Sequence of chain 1.D:
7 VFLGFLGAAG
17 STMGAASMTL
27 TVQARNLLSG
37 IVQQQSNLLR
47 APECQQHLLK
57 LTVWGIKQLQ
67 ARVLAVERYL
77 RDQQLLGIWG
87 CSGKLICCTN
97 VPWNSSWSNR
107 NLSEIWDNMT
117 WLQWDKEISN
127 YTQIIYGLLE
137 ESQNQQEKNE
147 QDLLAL

The protein below binds the small molecule below.
Small molecule (SMILES): CC(=O)N[C@H]1[C@H](O[C@H]2[C@H](O)[C@@H](NC(C)=O)CO[C@@H]2CO)O[C@H](CO)[C@@H](O)[C@@H]1O

Binding-site contacts:
Ligand atom C4 contacts residue ASN58 of chain 1.A at 4.3 Å.
Ligand atom C5 contacts residue ASN58 of chain 1.A at 3.8 Å.
Ligand atom C2 contacts residue ASN58 of chain 1.A at 2.5 Å.
Ligand atom O7 contacts residue ASN58 of chain 1.A at 4.3 Å.
Ligand atom C3 contacts residue ASN58 of chain 1.A at 3.9 Å.
Ligand atom C8 contacts residue SER17 of chain 1.D at 4.2 Å.
Ligand atom C7 contacts residue SER17 of chain 1.D at 4.1 Å.
Ligand atom C8 contacts residue GLU57 of chain 1.A at 3.8 Å.
Ligand atom C1 contacts residue ASN58 of chain 1.A at 1.5 Å.
Ligand atom O7 contacts residue SER17 of chain 1.D at 3.3 Å (h-bond).
Ligand atom C7 contacts residue GLU57 of chain 1.A at 4.2 Å.
Ligand atom C8 contacts residue GLY13 of chain 1.D at 4.2 Å.
Ligand atom C7 contacts residue ASN58 of chain 1.A at 3.8 Å.
Ligand atom O5 contacts residue ASN58 of chain 1.A at 2.4 Å (h-bond).
Ligand atom N2 contacts residue ASN58 of chain 1.A at 2.9 Å (h-bond).
Ligand atom N2 contacts residue GLU57 of chain 1.A at 3.7 Å.

Sequence of chain 1.A:
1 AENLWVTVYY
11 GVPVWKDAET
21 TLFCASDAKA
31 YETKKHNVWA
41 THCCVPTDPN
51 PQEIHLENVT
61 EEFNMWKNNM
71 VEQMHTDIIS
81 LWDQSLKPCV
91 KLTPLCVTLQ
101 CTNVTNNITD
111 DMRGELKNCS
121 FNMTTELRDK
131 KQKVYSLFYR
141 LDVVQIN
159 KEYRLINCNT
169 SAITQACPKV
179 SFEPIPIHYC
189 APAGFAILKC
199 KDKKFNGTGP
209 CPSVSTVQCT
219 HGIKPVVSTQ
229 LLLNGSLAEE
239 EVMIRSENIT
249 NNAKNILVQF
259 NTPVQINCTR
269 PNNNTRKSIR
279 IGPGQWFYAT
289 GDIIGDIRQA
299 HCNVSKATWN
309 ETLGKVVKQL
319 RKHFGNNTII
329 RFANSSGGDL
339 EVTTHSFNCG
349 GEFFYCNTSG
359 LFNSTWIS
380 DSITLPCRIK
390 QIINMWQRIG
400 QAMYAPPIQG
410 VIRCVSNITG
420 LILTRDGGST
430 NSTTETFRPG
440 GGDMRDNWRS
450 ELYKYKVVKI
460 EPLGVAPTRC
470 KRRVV